Sequence of chain 1.C:
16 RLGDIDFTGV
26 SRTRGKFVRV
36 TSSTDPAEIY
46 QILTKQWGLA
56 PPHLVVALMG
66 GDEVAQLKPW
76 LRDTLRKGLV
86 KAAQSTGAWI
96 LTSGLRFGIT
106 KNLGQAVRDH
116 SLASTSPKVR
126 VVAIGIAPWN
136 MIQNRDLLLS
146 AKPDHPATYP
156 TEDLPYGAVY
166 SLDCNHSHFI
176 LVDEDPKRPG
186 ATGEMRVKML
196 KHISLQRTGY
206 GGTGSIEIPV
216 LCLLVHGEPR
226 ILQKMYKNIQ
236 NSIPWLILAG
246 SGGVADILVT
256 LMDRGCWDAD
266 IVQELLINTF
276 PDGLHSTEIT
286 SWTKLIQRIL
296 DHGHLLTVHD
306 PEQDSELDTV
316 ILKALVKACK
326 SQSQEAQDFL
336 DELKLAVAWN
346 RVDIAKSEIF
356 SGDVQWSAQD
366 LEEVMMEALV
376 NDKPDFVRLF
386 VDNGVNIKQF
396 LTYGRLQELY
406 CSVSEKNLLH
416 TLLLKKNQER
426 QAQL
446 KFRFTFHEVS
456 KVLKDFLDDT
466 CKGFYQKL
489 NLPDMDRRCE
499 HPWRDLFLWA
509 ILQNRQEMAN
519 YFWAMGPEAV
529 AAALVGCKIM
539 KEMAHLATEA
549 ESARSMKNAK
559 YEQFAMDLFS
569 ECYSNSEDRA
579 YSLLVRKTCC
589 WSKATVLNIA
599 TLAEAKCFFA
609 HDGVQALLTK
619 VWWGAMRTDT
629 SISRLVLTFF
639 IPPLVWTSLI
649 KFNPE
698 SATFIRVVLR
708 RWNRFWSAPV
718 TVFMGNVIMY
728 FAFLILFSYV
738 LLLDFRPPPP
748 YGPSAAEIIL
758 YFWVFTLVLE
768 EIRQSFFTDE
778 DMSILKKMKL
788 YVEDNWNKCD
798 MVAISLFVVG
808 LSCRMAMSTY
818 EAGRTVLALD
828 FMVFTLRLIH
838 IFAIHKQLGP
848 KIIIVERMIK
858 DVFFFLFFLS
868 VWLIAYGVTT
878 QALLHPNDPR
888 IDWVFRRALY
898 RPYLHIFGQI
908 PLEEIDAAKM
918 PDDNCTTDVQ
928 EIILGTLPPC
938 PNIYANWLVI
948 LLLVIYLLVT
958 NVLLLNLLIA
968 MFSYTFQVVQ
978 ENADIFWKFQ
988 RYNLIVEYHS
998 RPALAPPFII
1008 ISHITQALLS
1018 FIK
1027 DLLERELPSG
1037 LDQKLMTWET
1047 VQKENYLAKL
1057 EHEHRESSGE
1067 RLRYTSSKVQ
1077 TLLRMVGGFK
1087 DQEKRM

Sequence of chain 1.D:
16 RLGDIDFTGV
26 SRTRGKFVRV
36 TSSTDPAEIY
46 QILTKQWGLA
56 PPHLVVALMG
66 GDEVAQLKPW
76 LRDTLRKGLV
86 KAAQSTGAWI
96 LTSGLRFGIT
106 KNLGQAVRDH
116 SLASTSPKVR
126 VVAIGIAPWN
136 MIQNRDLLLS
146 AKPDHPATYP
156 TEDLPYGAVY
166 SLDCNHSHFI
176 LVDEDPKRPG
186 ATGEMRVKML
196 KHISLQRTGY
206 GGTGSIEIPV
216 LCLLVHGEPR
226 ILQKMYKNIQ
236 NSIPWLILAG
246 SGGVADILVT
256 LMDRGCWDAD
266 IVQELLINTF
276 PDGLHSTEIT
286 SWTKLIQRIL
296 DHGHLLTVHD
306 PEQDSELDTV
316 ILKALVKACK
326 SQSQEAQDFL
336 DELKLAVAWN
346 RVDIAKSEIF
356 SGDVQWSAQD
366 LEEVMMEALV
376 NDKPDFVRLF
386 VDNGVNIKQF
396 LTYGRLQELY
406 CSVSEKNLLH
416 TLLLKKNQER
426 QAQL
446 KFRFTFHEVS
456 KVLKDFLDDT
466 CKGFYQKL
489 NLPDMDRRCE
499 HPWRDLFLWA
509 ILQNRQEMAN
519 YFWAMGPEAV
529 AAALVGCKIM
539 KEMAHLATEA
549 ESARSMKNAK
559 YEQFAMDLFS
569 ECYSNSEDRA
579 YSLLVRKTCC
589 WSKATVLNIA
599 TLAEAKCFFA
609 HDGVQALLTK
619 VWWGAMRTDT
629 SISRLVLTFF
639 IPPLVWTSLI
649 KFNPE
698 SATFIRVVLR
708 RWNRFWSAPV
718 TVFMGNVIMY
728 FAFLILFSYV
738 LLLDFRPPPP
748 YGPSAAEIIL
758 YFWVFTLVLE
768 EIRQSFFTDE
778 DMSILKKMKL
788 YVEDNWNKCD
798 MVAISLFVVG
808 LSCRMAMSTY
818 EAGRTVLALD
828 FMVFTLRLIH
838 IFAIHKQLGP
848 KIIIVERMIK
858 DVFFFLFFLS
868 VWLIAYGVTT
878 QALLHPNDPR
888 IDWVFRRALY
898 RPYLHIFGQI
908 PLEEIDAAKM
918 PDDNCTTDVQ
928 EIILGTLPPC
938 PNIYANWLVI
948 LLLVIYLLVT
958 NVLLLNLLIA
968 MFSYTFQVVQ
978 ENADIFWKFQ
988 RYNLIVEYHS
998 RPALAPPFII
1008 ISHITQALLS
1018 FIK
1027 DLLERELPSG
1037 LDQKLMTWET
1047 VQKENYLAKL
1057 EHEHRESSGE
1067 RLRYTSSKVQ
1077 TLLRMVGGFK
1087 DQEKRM

Binding-site contacts:
Ligand atom O contacts residue YUV1 of chain 1.X at 3.4 Å.
Ligand atom O8 contacts residue ALA915 of chain 1.C at 3.8 Å.
Ligand atom C23 contacts residue TYR897 of chain 1.D at 4.0 Å (hydrophobic).
Ligand atom C contacts residue LEU870 of chain 1.D at 3.6 Å (hydrophobic).
Ligand atom O13 contacts residue ASP889 of chain 1.D at 2.5 Å (salt-bridge).
Ligand atom C11 contacts residue ASP889 of chain 1.D at 3.9 Å.
Ligand atom C18 contacts residue ILE947 of chain 1.C at 3.8 Å (hydrophobic).
Ligand atom O12 contacts residue ARG887 of chain 1.D at 3.9 Å.
Ligand atom C33 contacts residue TRP890 of chain 1.D at 3.6 Å (hydrophobic).
Ligand atom C42 contacts residue ALA915 of chain 1.C at 3.2 Å (hydrophobic).
Ligand atom C23 contacts residue VAL951 of chain 1.C at 4.0 Å (hydrophobic).
Ligand atom O3 contacts residue ASP889 of chain 1.D at 3.3 Å (salt-bridge).
Ligand atom C10 contacts residue PHE892 of chain 1.D at 3.7 Å (hydrophobic).
Ligand atom C2 contacts residue LEU870 of chain 1.D at 3.9 Å (hydrophobic).
Ligand atom C5 contacts residue YUV1 of chain 1.X at 3.8 Å.
Ligand atom O12 contacts residue TRP890 of chain 1.D at 2.6 Å (h-bond).
Ligand atom O13 contacts residue TRP890 of chain 1.D at 3.3 Å (h-bond).
Ligand atom C42 contacts residue ALA914 of chain 1.C at 3.2 Å (hydrophobic).
Ligand atom C11 contacts residue PHE892 of chain 1.D at 4.0 Å (hydrophobic).
Ligand atom C42 contacts residue MET917 of chain 1.C at 3.6 Å (hydrophobic).
Ligand atom C13 contacts residue ARG893 of chain 1.D at 3.9 Å.
Ligand atom O10 contacts residue ALA915 of chain 1.C at 3.4 Å (h-bond).
Ligand atom O1 contacts residue LEU896 of chain 1.D at 3.7 Å.
Ligand atom C7 contacts residue LEU896 of chain 1.D at 3.8 Å (hydrophobic).
Ligand atom C contacts residue SER867 of chain 1.D at 3.7 Å.
Ligand atom C36 contacts residue ALA915 of chain 1.C at 4.0 Å (hydrophobic).
Ligand atom C6 contacts residue LEU896 of chain 1.D at 4.0 Å (hydrophobic).
Ligand atom O8 contacts residue MET917 of chain 1.C at 2.5 Å (h-bond).
Ligand atom C2 contacts residue TYR900 of chain 1.D at 3.7 Å (hydrophobic).
Ligand atom C32 contacts residue ASP889 of chain 1.D at 3.3 Å.
Ligand atom C3 contacts residue TYR900 of chain 1.D at 3.9 Å (hydrophobic).
Ligand atom C26 contacts residue LEU948 of chain 1.C at 3.7 Å (hydrophobic).
Ligand atom C16 contacts residue TRP944 of chain 1.C at 3.4 Å (hydrophobic).
Ligand atom C15 contacts residue TRP944 of chain 1.C at 3.5 Å (hydrophobic).
Ligand atom C31 contacts residue ASP889 of chain 1.D at 3.9 Å.
Ligand atom C32 contacts residue TRP890 of chain 1.D at 3.5 Å (hydrophobic).
Ligand atom C27 contacts residue ASP889 of chain 1.D at 3.9 Å.
Ligand atom O8 contacts residue ALA914 of chain 1.C at 2.7 Å (h-bond).
Ligand atom O5 contacts residue ALA914 of chain 1.C at 3.7 Å.
Ligand atom C11 contacts residue ARG893 of chain 1.D at 3.9 Å.

A protein and the small-molecule ligand that binds it are described below.
Small molecule (SMILES): C[C@@H]1CC[C@@]2(OC1)O[C@H]1C[C@H]3[C@@H]4CC=C5C[C@@H](OCC[C@H](CO)CO[C@@H]6O[C@H](CO)[C@@H](O[C@H]7O[C@H](CO)[C@@H](O)[C@H](O)[C@H]7O)[C@H](O)[C@H]6O)CC[C@]5(C)[C@H]4CC[C@]3(C)[C@H]1[C@@H]2C